Binding-site contacts:
Ligand atom C7 contacts residue PRO529 of chain 1.C at 4.5 Å (hydrophobic).
Ligand atom C5 contacts residue MET427 of chain 1.C at 3.9 Å (hydrophobic).
Ligand atom C10 contacts residue MET427 of chain 1.C at 3.5 Å (hydrophobic).
Ligand atom C10 contacts residue SER428 of chain 1.C at 3.9 Å.
Ligand atom O7 contacts residue SER428 of chain 1.C at 4.2 Å.
Ligand atom C11 contacts residue SER428 of chain 1.C at 4.2 Å.
Ligand atom O1 contacts residue MET427 of chain 1.C at 4.5 Å.
Ligand atom C8 contacts residue PRO529 of chain 1.C at 4.3 Å (hydrophobic).
Ligand atom O3 contacts residue MET427 of chain 1.C at 3.6 Å.
Ligand atom O3 contacts residue VAL15 of chain 1.C at 4.0 Å.
Ligand atom C7 contacts residue MET427 of chain 1.C at 4.1 Å (hydrophobic).
Ligand atom O2 contacts residue PRO529 of chain 1.C at 3.9 Å.
Ligand atom C9 contacts residue PRO529 of chain 1.C at 3.9 Å (hydrophobic).
Ligand atom O7 contacts residue MET427 of chain 1.C at 4.0 Å.
Ligand atom C9 contacts residue SER428 of chain 1.C at 4.0 Å.
Ligand atom O1 contacts residue SER428 of chain 1.C at 4.0 Å.
Ligand atom O4 contacts residue ASP12 of chain 1.C at 4.3 Å.

Sequence of chain 1.C:
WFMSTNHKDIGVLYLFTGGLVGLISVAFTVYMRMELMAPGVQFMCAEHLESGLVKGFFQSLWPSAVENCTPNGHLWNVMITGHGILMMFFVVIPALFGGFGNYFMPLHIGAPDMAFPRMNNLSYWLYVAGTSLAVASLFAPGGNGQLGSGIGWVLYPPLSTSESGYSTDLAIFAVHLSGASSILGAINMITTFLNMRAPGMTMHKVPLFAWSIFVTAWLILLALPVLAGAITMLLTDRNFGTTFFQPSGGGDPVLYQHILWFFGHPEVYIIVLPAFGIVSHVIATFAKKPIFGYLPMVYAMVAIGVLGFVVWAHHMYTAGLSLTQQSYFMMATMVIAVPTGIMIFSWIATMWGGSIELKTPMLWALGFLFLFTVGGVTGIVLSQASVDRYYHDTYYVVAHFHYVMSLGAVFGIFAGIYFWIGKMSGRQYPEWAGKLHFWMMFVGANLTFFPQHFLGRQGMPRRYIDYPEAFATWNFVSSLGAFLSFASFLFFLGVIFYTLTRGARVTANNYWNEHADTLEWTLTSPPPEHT

The protein below binds the small molecule below.
Small molecule (SMILES): CCCCCCCCCCO[C@@H]1O[C@H](CO)[C@@H](O[C@H]2O[C@H](CO)[C@@H](O)[C@H](O)[C@H]2O)[C@H](O)[C@H]1O